The small molecule below binds the protein below.
Small molecule (SMILES): CNC(=O)[C@@H](C)[C@H]1C(=O)/C(=C(O)/C=C/C(C)=C/[C@@H](C)[C@H]2O[C@@]3(C)O[C@H](C=C[C@@]34CO4)[C@@H]2C)C(=O)N1[C@@H]1CC[C@H](O)[C@H](C)O1

Sequence of chain 1.J:
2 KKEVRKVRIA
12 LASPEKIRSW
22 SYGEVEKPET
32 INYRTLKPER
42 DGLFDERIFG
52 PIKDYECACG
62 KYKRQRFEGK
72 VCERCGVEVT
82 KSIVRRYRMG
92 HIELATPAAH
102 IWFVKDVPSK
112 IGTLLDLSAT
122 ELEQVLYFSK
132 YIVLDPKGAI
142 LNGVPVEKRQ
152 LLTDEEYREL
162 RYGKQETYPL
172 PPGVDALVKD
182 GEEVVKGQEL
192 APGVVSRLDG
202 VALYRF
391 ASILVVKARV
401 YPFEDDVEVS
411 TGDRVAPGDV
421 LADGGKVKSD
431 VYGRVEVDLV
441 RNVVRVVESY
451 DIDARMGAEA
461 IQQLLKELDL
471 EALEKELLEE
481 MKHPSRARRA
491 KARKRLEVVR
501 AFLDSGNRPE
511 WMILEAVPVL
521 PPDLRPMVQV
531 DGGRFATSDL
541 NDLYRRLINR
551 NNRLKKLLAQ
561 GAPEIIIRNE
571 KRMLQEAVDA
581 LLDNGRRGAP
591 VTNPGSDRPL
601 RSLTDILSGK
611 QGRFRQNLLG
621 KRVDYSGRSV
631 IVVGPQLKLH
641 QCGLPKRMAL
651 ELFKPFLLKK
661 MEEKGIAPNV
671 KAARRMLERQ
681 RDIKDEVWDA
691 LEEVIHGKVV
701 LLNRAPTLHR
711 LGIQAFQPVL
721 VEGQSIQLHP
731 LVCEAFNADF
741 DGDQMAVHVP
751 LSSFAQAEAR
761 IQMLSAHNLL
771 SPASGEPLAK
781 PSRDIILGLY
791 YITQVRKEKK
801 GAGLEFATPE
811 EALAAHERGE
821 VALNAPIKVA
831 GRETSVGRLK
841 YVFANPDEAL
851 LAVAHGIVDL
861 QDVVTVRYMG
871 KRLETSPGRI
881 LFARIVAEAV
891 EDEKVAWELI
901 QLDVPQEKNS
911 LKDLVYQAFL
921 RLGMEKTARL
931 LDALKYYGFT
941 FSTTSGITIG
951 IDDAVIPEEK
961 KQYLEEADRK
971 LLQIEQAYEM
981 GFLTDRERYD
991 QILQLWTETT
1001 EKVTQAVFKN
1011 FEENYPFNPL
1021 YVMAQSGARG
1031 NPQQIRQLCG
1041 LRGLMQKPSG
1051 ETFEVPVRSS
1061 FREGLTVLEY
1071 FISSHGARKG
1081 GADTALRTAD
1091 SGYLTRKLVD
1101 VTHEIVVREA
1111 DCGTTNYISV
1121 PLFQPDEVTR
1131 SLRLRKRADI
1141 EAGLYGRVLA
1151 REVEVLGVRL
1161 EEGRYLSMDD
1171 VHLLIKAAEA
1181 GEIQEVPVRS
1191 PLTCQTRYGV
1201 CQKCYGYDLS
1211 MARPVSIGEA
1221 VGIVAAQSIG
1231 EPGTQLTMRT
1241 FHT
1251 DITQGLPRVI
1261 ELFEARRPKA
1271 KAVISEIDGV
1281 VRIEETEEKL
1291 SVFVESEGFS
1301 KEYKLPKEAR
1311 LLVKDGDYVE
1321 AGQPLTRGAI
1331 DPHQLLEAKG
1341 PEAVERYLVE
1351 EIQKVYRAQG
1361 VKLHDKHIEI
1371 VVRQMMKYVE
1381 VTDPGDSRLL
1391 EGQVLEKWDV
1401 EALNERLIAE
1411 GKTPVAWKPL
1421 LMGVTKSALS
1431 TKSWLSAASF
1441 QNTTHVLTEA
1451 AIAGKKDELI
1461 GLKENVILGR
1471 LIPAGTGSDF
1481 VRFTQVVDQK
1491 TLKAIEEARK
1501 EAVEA

Binding-site contacts:
Ligand atom C18 contacts residue LEU1086 of chain 1.J at 4.0 Å (hydrophobic).
Ligand atom C24 contacts residue ASP1090 of chain 1.J at 3.3 Å.
Ligand atom C6 contacts residue LEU1086 of chain 1.J at 3.6 Å (hydrophobic).
Ligand atom C29 contacts residue ARG428 of chain 1.I at 3.2 Å.
Ligand atom C28 contacts residue ALA1085 of chain 1.J at 3.9 Å (hydrophobic).
Ligand atom C32 contacts residue ALA1085 of chain 1.J at 3.1 Å (hydrophobic).
Ligand atom O6 contacts residue PRO1257 of chain 1.J at 3.1 Å.
Ligand atom C22 contacts residue ASP1090 of chain 1.J at 3.5 Å.
Ligand atom O8 contacts residue ALA447 of chain 1.I at 3.9 Å.
Ligand atom C31 contacts residue ALA1082 of chain 1.J at 3.0 Å (hydrophobic).
Ligand atom C30 contacts residue LEU1086 of chain 1.J at 3.8 Å (hydrophobic).
Ligand atom C18 contacts residue ARG422 of chain 1.I at 3.9 Å.
Ligand atom C8 contacts residue LEU1086 of chain 1.J at 3.7 Å (hydrophobic).
Ligand atom O6 contacts residue ASP1090 of chain 1.J at 3.1 Å (salt-bridge).
Ligand atom C30 contacts residue ALA1085 of chain 1.J at 3.3 Å (hydrophobic).
Ligand atom O9 contacts residue ALA1082 of chain 1.J at 4.0 Å.
Ligand atom C31 contacts residue ALA1085 of chain 1.J at 4.0 Å (hydrophobic).
Ligand atom C10 contacts residue LEU1086 of chain 1.J at 3.9 Å (hydrophobic).
Ligand atom C7 contacts residue LEU1086 of chain 1.J at 3.6 Å (hydrophobic).
Ligand atom C11 contacts residue PHE425 of chain 1.I at 3.9 Å (hydrophobic).
Ligand atom C11 contacts residue LEU1086 of chain 1.J at 3.8 Å (hydrophobic).
Ligand atom O9 contacts residue ILE449 of chain 1.I at 3.3 Å.
Ligand atom C19 contacts residue ALA447 of chain 1.I at 3.9 Å (hydrophobic).
Ligand atom C9 contacts residue LEU1086 of chain 1.J at 3.7 Å (hydrophobic).
Ligand atom O6 contacts residue ARG1087 of chain 1.J at 2.8 Å (salt-bridge).
Ligand atom C21 contacts residue PRO1257 of chain 1.J at 3.9 Å (hydrophobic).
Ligand atom C22 contacts residue ARG1087 of chain 1.J at 3.7 Å.
Ligand atom O5 contacts residue ARG428 of chain 1.I at 4.1 Å.
Ligand atom C32 contacts residue LEU1086 of chain 1.J at 3.3 Å (hydrophobic).
Ligand atom C22 contacts residue PRO1257 of chain 1.J at 3.9 Å (hydrophobic).
Ligand atom C29 contacts residue ALA447 of chain 1.I at 2.9 Å (hydrophobic).
Ligand atom C14 contacts residue ARG422 of chain 1.I at 3.0 Å.
Ligand atom C24 contacts residue ILE1260 of chain 1.J at 3.8 Å (hydrophobic).
Ligand atom O5 contacts residue LEU1086 of chain 1.J at 4.1 Å.
Ligand atom N2 contacts residue ASP1090 of chain 1.J at 3.0 Å (salt-bridge).
Ligand atom O9 contacts residue ALA1085 of chain 1.J at 3.3 Å.
Ligand atom C23 contacts residue PRO1257 of chain 1.J at 3.7 Å (hydrophobic).
Ligand atom O9 contacts residue ALA447 of chain 1.I at 4.0 Å.
Ligand atom C31 contacts residue LEU1086 of chain 1.J at 3.8 Å (hydrophobic).
Ligand atom C13 contacts residue LEU1086 of chain 1.J at 3.5 Å (hydrophobic).

Sequence of chain 1.I:
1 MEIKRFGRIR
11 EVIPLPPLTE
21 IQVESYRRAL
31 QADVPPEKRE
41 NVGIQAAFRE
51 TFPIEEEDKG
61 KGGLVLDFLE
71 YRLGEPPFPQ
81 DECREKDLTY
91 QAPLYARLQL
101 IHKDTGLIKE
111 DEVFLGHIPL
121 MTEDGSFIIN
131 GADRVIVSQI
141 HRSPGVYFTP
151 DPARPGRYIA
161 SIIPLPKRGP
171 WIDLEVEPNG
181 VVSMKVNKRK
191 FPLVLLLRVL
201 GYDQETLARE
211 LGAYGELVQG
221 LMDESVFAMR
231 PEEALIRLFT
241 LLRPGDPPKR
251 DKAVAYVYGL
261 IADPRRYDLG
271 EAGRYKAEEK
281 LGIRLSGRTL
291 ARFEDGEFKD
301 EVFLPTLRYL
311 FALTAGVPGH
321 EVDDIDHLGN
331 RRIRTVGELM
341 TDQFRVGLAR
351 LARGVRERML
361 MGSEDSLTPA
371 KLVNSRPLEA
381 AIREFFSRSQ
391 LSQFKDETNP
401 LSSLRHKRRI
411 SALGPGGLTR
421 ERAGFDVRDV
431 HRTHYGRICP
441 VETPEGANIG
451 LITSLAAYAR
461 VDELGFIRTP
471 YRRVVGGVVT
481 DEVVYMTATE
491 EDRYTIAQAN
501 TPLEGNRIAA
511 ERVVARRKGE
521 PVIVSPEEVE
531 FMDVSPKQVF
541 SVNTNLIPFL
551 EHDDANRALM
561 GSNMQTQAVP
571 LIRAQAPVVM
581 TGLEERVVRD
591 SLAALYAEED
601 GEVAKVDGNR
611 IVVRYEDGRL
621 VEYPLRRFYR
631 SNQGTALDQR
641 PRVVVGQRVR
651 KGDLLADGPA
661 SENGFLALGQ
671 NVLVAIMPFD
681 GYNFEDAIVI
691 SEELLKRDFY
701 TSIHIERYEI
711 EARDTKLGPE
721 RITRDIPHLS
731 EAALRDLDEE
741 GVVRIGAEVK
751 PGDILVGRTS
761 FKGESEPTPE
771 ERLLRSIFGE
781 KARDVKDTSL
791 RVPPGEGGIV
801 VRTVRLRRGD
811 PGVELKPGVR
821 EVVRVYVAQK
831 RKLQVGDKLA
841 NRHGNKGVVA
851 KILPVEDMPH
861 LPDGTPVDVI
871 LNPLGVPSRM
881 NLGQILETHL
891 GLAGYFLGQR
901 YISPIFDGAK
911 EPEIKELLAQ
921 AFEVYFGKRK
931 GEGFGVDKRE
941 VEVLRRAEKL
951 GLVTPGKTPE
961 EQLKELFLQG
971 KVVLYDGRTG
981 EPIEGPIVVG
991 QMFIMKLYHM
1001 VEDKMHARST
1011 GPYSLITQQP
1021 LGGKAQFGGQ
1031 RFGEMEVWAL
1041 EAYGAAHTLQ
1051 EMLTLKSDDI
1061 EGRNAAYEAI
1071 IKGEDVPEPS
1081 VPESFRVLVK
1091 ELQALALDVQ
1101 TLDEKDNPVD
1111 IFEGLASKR